Binding-site contacts:
Ligand atom C4 contacts residue LEU595 of chain 1.E at 3.8 Å (hydrophobic).
Ligand atom O1 contacts residue ALA188 of chain 1.E at 3.1 Å (h-bond).
Ligand atom S contacts residue ARG591 of chain 1.E at 3.8 Å.
Ligand atom O2 contacts residue ARG591 of chain 1.E at 4.0 Å.
Ligand atom O1 contacts residue GLY187 of chain 1.E at 3.8 Å.
Ligand atom C6 contacts residue ALA188 of chain 1.E at 4.0 Å (hydrophobic).
Ligand atom N1 contacts residue ARG591 of chain 1.E at 3.3 Å (salt-bridge).
Ligand atom C3 contacts residue LEU595 of chain 1.E at 3.6 Å (hydrophobic).
Ligand atom C contacts residue GLY187 of chain 1.E at 3.7 Å.
Ligand atom C13 contacts residue MET191 of chain 1.E at 3.8 Å (hydrophobic).
Ligand atom C2 contacts residue ALA598 of chain 1.E at 3.6 Å (hydrophobic).
Ligand atom C14 contacts residue ARG591 of chain 1.E at 3.3 Å.
Ligand atom C6 contacts residue MET191 of chain 1.E at 3.9 Å (hydrophobic).
Ligand atom O2 contacts residue LYS422 of chain 1.E at 3.6 Å.
Ligand atom C3 contacts residue ACD1 of chain 1.U at 3.8 Å.
Ligand atom C6 contacts residue LEU184 of chain 1.E at 3.6 Å (hydrophobic).
Ligand atom O1 contacts residue LEU184 of chain 1.E at 2.4 Å (h-bond).
Ligand atom O2 contacts residue ARG296 of chain 1.E at 3.5 Å (salt-bridge).
Ligand atom C1 contacts residue ALA598 of chain 1.E at 3.8 Å (hydrophobic).
Ligand atom O contacts residue ALA598 of chain 1.E at 3.6 Å.
Ligand atom O3 contacts residue ARG591 of chain 1.E at 3.3 Å (salt-bridge).
Ligand atom C4 contacts residue ILE419 of chain 1.E at 3.6 Å (hydrophobic).
Ligand atom O contacts residue ALA188 of chain 1.E at 3.9 Å.
Ligand atom O contacts residue LEU184 of chain 1.E at 3.8 Å.
Ligand atom N contacts residue ILE419 of chain 1.E at 4.0 Å.
Ligand atom C3 contacts residue ILE419 of chain 1.E at 3.8 Å (hydrophobic).
Ligand atom C12 contacts residue LEU595 of chain 1.E at 3.9 Å (hydrophobic).
Ligand atom C13 contacts residue LEU595 of chain 1.E at 4.0 Å (hydrophobic).
Ligand atom C contacts residue ALA598 of chain 1.E at 3.9 Å (hydrophobic).
Ligand atom C contacts residue HIS602 of chain 1.E at 3.6 Å.
Ligand atom S1 contacts residue ARG591 of chain 1.E at 3.7 Å.
Ligand atom C contacts residue THR183 of chain 1.E at 3.4 Å.
Ligand atom C9 contacts residue ILE419 of chain 1.E at 4.1 Å (hydrophobic).
Ligand atom O3 contacts residue ARG195 of chain 1.E at 2.9 Å (salt-bridge).
Ligand atom C3 contacts residue ILE599 of chain 1.E at 3.5 Å (hydrophobic).
Ligand atom C contacts residue LEU184 of chain 1.E at 3.7 Å (hydrophobic).
Ligand atom N2 contacts residue ARG591 of chain 1.E at 3.9 Å.
Ligand atom O contacts residue GLY187 of chain 1.E at 3.3 Å.
Ligand atom S1 contacts residue ARG195 of chain 1.E at 2.8 Å (salt-bridge).
Ligand atom C2 contacts residue ILE599 of chain 1.E at 3.8 Å (hydrophobic).

A small-molecule ligand and the protein it binds are described below.
Small molecule (SMILES): COc1cccc(CNc2ccc(S(=O)(=O)Nc3nc4ccccc4s3)cc2)c1O

Sequence of chain 1.E:
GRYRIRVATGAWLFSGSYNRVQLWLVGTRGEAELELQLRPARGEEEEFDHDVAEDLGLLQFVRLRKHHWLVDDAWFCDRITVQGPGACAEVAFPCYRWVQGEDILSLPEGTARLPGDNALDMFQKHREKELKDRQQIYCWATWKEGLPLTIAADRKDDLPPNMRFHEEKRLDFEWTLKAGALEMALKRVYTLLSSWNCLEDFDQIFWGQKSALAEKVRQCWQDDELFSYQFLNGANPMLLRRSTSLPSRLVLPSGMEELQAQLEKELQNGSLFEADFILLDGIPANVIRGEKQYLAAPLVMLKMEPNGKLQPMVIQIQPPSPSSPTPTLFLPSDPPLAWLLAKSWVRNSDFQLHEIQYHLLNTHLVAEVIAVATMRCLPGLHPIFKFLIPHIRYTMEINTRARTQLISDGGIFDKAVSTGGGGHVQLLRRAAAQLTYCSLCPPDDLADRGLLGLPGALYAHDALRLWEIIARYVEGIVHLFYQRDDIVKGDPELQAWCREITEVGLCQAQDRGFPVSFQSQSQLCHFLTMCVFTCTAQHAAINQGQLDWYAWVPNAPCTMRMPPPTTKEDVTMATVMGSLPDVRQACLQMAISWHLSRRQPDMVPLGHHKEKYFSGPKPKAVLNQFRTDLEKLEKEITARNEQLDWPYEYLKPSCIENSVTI